Sequence of chain 1.A:
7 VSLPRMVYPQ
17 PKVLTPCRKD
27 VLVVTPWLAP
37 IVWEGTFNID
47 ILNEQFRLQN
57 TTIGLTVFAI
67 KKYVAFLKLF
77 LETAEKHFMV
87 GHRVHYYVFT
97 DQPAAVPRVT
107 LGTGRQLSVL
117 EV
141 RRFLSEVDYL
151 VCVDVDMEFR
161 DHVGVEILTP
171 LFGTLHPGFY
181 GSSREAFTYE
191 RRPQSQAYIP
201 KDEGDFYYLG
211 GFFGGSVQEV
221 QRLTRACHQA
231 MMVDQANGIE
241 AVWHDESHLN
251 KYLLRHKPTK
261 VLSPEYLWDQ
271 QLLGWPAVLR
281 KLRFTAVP

Binding-site contacts:
Ligand atom C3 contacts residue LEU272 of chain 1.A at 4.0 Å (hydrophobic).
Ligand atom O6 contacts residue TRP243 of chain 1.A at 3.4 Å (h-bond).
Ligand atom O7 contacts residue GLY210 of chain 1.A at 3.8 Å.
Ligand atom C4 contacts residue LEU272 of chain 1.A at 3.7 Å (hydrophobic).
Ligand atom C6A contacts residue GLY178 of chain 1.A at 3.9 Å.
Ligand atom O4 contacts residue ASP269 of chain 1.A at 2.6 Å (salt-bridge).
Ligand atom O6 contacts residue TRP243 of chain 1.A at 3.7 Å.
Ligand atom C6 contacts residue TYR207 of chain 1.A at 3.7 Å (hydrophobic).
Ligand atom O1 contacts residue HIS176 of chain 1.A at 3.5 Å.
Ligand atom C5 contacts residue TRP243 of chain 1.A at 3.9 Å (hydrophobic).
Ligand atom C1 contacts residue HIS176 of chain 1.A at 3.9 Å.
Ligand atom C7 contacts residue GLY178 of chain 1.A at 4.1 Å.
Ligand atom O3 contacts residue ASP269 of chain 1.A at 3.6 Å.
Ligand atom O4 contacts residue ALA286 of chain 1.A at 4.0 Å.
Ligand atom O6 contacts residue PHE179 of chain 1.A at 3.3 Å.
Ligand atom C6 contacts residue THR188 of chain 1.A at 3.3 Å.
Ligand atom C2 contacts residue HIS176 of chain 1.A at 3.9 Å.
Ligand atom O5 contacts residue TRP243 of chain 1.A at 3.3 Å.
Ligand atom O7 contacts residue GLU246 of chain 1.A at 3.7 Å.
Ligand atom O5 contacts residue PHE179 of chain 1.A at 3.9 Å.
Ligand atom C5 contacts residue HIS176 of chain 1.A at 3.9 Å.
Ligand atom O4 contacts residue GLU246 of chain 1.A at 2.7 Å (salt-bridge).
Ligand atom C3 contacts residue ASP269 of chain 1.A at 4.0 Å.
Ligand atom C4 contacts residue GLU246 of chain 1.A at 3.6 Å.
Ligand atom C4A contacts residue GLY178 of chain 1.A at 3.9 Å.
Ligand atom O4 contacts residue HIS176 of chain 1.A at 2.9 Å (h-bond).
Ligand atom C6 contacts residue PRO177 of chain 1.A at 3.8 Å (hydrophobic).
Ligand atom C6 contacts residue GLU246 of chain 1.A at 3.5 Å.
Ligand atom C7 contacts residue GLU246 of chain 1.A at 4.1 Å.
Ligand atom O7 contacts residue GLY211 of chain 1.A at 3.7 Å.
Ligand atom C5A contacts residue GLY178 of chain 1.A at 4.1 Å.
Ligand atom C6 contacts residue TRP243 of chain 1.A at 3.6 Å (hydrophobic).
Ligand atom C4 contacts residue TRP243 of chain 1.A at 3.9 Å (hydrophobic).
Ligand atom C6 contacts residue PHE179 of chain 1.A at 3.9 Å (hydrophobic).
Ligand atom C1 contacts residue TRP243 of chain 1.A at 4.0 Å (hydrophobic).
Ligand atom C8 contacts residue HIS176 of chain 1.A at 3.8 Å.
Ligand atom O5 contacts residue HIS176 of chain 1.A at 3.2 Å (h-bond).
Ligand atom C4 contacts residue HIS176 of chain 1.A at 3.9 Å.
Ligand atom C4 contacts residue ASP269 of chain 1.A at 3.1 Å.
Ligand atom O6 contacts residue THR188 of chain 1.A at 2.6 Å (h-bond).

This small molecule binds to this protein.
Small molecule (SMILES): CCC/C=C\CO[C@@H]1O[C@H](CO)[C@H](O)[C@H](O[C@H]2O[C@H](CO)[C@H](O)[C@H](O)[C@H]2NC(C)=O)[C@H]1O[C@@H]1O[C@@H](C)[C@@H](O)[C@@H](O)[C@@H]1O